Sequence of chain 2.A:
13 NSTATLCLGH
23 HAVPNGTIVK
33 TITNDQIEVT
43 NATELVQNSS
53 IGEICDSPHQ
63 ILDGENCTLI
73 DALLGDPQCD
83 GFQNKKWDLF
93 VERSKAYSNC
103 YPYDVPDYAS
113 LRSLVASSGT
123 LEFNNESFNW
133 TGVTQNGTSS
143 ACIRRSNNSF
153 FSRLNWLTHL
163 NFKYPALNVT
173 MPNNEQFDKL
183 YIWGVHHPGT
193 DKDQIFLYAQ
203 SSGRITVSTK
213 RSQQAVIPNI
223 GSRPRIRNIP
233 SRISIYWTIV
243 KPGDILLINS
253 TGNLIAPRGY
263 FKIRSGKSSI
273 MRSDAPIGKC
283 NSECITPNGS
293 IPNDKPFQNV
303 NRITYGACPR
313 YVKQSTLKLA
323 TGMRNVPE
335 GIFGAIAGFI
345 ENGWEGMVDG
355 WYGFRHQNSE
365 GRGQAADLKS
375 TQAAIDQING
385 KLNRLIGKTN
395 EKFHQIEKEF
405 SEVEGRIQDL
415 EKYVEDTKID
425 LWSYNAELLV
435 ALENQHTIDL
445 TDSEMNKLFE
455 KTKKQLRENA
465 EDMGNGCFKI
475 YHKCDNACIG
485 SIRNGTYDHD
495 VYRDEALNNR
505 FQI

Binding-site contacts:
Ligand atom C5 contacts residue ASN68 of chain 2.A at 3.6 Å.
Ligand atom O6 contacts residue TYR99 of chain 2.A at 4.1 Å.
Ligand atom C6 contacts residue TYR99 of chain 2.A at 3.9 Å (hydrophobic).
Ligand atom O5 contacts residue TYR99 of chain 2.A at 3.5 Å (h-bond).
Ligand atom O5 contacts residue GLN80 of chain 2.A at 4.4 Å.
Ligand atom C7 contacts residue ASN68 of chain 2.A at 3.1 Å.
Ligand atom C4 contacts residue ASN68 of chain 2.A at 4.2 Å.
Ligand atom C3 contacts residue ASN68 of chain 2.A at 3.6 Å.
Ligand atom O5 contacts residue ASN68 of chain 2.A at 2.4 Å (h-bond).
Ligand atom C8 contacts residue GLU67 of chain 2.A at 3.1 Å.
Ligand atom C1 contacts residue ASN68 of chain 2.A at 1.4 Å.
Ligand atom N2 contacts residue ASN68 of chain 2.A at 2.6 Å (h-bond).
Ligand atom C8 contacts residue ASN68 of chain 2.A at 4.3 Å.
Ligand atom C5 contacts residue TYR99 of chain 2.A at 4.3 Å (hydrophobic).
Ligand atom C7 contacts residue GLU67 of chain 2.A at 4.4 Å.
Ligand atom C2 contacts residue ASN68 of chain 2.A at 2.2 Å.
Ligand atom O7 contacts residue ASN68 of chain 2.A at 3.2 Å (h-bond).

A small-molecule ligand and the protein it binds are described below.
Small molecule (SMILES): CC(=O)N[C@@H]1[C@@H](O)[C@H](O)[C@@H](CO)O[C@H]1O